Binding-site contacts:
Ligand atom OH contacts residue GLY176 of chain 1.A at 3.3 Å.
Ligand atom CB contacts residue ARG56 of chain 1.B at 3.2 Å.
Ligand atom CZ contacts residue ARG162 of chain 1.A at 3.4 Å.
Ligand atom NE contacts residue GLU57 of chain 1.B at 2.8 Å (salt-bridge).
Ligand atom O3P contacts residue THR177 of chain 1.A at 2.8 Å (h-bond).
Ligand atom CG contacts residue VAL204 of chain 1.A at 3.5 Å (hydrophobic).
Ligand atom CA contacts residue ARG162 of chain 1.A at 3.6 Å.
Ligand atom CA contacts residue SER159 of chain 1.A at 3.3 Å.
Ligand atom O contacts residue ARG178 of chain 1.A at 3.0 Å (salt-bridge).
Ligand atom CG contacts residue LEU161 of chain 1.A at 3.4 Å (hydrophobic).
Ligand atom ND2 contacts residue LEU161 of chain 1.A at 2.9 Å (h-bond).
Ligand atom CB contacts residue LEU161 of chain 1.A at 3.5 Å (hydrophobic).
Ligand atom O contacts residue TYR164 of chain 1.A at 3.2 Å (h-bond).
Ligand atom CE2 contacts residue ARG162 of chain 1.A at 3.5 Å.
Ligand atom CA contacts residue TYR164 of chain 1.A at 3.5 Å (hydrophobic).
Ligand atom CD1 contacts residue LEU161 of chain 1.A at 3.3 Å (hydrophobic).
Ligand atom CB contacts residue TYR164 of chain 1.A at 3.5 Å (hydrophobic).
Ligand atom CB contacts residue LEU161 of chain 1.A at 3.1 Å (hydrophobic).
Ligand atom ND1 contacts residue ASP201 of chain 1.A at 2.8 Å (salt-bridge).
Ligand atom O contacts residue ARG163 of chain 1.A at 3.4 Å.
Ligand atom O1P contacts residue ARG178 of chain 1.A at 3.3 Å (salt-bridge).
Ligand atom N contacts residue TYR164 of chain 1.A at 2.8 Å (h-bond).
Ligand atom SD contacts residue ARG31 of chain 1.B at 3.3 Å (salt-bridge).
Ligand atom CE contacts residue ARG31 of chain 1.B at 3.5 Å.
Ligand atom CE1 contacts residue ASP160 of chain 1.A at 3.5 Å.
Ligand atom CZ contacts residue GLU57 of chain 1.B at 3.4 Å.
Ligand atom CB contacts residue ARG163 of chain 1.A at 3.2 Å.
Ligand atom N contacts residue ARG162 of chain 1.A at 3.0 Å (salt-bridge).
Ligand atom CE contacts residue PRO33 of chain 1.B at 3.5 Å (hydrophobic).
Ligand atom NH1 contacts residue GLU7 of chain 1.B at 2.8 Å (salt-bridge).
Ligand atom O3P contacts residue ARG162 of chain 1.A at 3.2 Å (salt-bridge).
Ligand atom NH2 contacts residue GLU57 of chain 1.B at 2.7 Å (salt-bridge).
Ligand atom NH2 contacts residue GLU7 of chain 1.B at 3.4 Å (salt-bridge).
Ligand atom OD1 contacts residue VAL204 of chain 1.A at 3.3 Å.
Ligand atom CZ contacts residue LEU43 of chain 1.B at 3.5 Å (hydrophobic).
Ligand atom CE1 contacts residue ASP201 of chain 1.A at 3.3 Å.
Ligand atom ND2 contacts residue LEU158 of chain 1.A at 3.0 Å (h-bond).
Ligand atom CG contacts residue SER60 of chain 1.B at 3.6 Å.
Ligand atom NE contacts residue LEU43 of chain 1.B at 3.6 Å.
Ligand atom OH contacts residue ARG162 of chain 1.A at 3.4 Å (salt-bridge).

Sequence of chain 1.B:
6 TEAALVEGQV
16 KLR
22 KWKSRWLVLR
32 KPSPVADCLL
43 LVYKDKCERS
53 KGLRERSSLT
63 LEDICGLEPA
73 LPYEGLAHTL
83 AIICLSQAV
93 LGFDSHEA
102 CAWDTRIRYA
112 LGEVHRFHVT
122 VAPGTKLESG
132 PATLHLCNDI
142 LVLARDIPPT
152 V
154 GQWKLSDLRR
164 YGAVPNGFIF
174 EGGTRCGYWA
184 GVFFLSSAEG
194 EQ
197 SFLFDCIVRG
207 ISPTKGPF

This small molecule binds to this protein.
Small molecule (SMILES): CSCC[C@H](NC(=O)[C@@H]1CCCN1C(=O)[C@H](CC(N)=O)NC(=O)[C@@H]1CCCN1C(=O)[C@H](Cc1cnc[nH]1)NC(=O)[C@@H](N)CC(C)C)C(=O)N[C@@H](Cc1ccc(OP(=O)(O)O)cc1)C(=O)N[C@@H](C)C(=O)N[C@H](C=O)CCCN=C(N)N

Sequence of chain 1.A:
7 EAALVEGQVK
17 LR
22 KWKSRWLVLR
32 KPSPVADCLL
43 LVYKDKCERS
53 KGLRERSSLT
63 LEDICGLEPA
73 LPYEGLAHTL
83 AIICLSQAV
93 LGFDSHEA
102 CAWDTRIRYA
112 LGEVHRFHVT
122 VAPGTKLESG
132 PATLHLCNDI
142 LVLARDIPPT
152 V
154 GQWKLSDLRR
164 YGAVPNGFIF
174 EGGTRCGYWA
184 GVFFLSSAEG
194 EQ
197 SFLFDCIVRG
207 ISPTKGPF